Binding-site contacts:
Ligand atom C21 contacts residue PHE237 of chain 30.B at 3.7 Å (hydrophobic).
Ligand atom C8 contacts residue TYR159 of chain 30.B at 3.5 Å (hydrophobic).
Ligand atom C20 contacts residue TYR112 of chain 30.B at 3.4 Å (hydrophobic).
Ligand atom C21 contacts residue TYR112 of chain 30.B at 3.4 Å (hydrophobic).
Ligand atom C3 contacts residue PRO181 of chain 30.B at 3.7 Å (hydrophobic).
Ligand atom C23 contacts residue TYR112 of chain 30.B at 3.3 Å (hydrophobic).
Ligand atom O24 contacts residue TYR112 of chain 30.B at 3.8 Å.
Ligand atom C27 contacts residue ASP236 of chain 30.B at 3.6 Å.
Ligand atom C7 contacts residue TYR159 of chain 30.B at 3.7 Å (hydrophobic).
Ligand atom C1 contacts residue ILE157 of chain 30.B at 3.4 Å (hydrophobic).
Ligand atom N6 contacts residue VAL196 of chain 30.B at 3.8 Å.
Ligand atom C13 contacts residue PHE237 of chain 30.B at 3.7 Å (hydrophobic).
Ligand atom C26 contacts residue THR111 of chain 30.B at 3.6 Å.
Ligand atom C7 contacts residue VAL196 of chain 30.B at 3.5 Å (hydrophobic).
Ligand atom C19 contacts residue PHE237 of chain 30.B at 3.5 Å (hydrophobic).
Ligand atom N4 contacts residue LEU240 of chain 30.B at 3.3 Å.
Ligand atom C3 contacts residue ALA24 of chain 30.D at 3.5 Å (hydrophobic).
Ligand atom C14 contacts residue MET132 of chain 30.B at 3.5 Å (hydrophobic).
Ligand atom C11 contacts residue LEU134 of chain 30.B at 3.8 Å (hydrophobic).
Ligand atom C4 contacts residue ALA24 of chain 30.D at 3.5 Å (hydrophobic).
Ligand atom C1 contacts residue ILE183 of chain 30.B at 3.5 Å (hydrophobic).
Ligand atom C14 contacts residue VAL199 of chain 30.B at 3.8 Å (hydrophobic).
Ligand atom O16 contacts residue MET132 of chain 30.B at 3.6 Å.
Ligand atom O25 contacts residue TYR112 of chain 30.B at 3.4 Å.
Ligand atom C12 contacts residue VAL199 of chain 30.B at 3.7 Å (hydrophobic).
Ligand atom C5 contacts residue ILE194 of chain 30.B at 3.8 Å (hydrophobic).
Ligand atom C23 contacts residue PHE237 of chain 30.B at 3.8 Å (hydrophobic).
Ligand atom O25 contacts residue THR111 of chain 30.B at 3.4 Å (h-bond).
Ligand atom C13 contacts residue MET132 of chain 30.B at 3.8 Å (hydrophobic).
Ligand atom C5 contacts residue TYR159 of chain 30.B at 3.7 Å (hydrophobic).
Ligand atom C26 contacts residue LYS113 of chain 30.B at 3.7 Å.
Ligand atom C3 contacts residue TYR159 of chain 30.B at 3.7 Å (hydrophobic).
Ligand atom C4 contacts residue TYR159 of chain 30.B at 3.7 Å (hydrophobic).
Ligand atom C18 contacts residue PHE237 of chain 30.B at 3.8 Å (hydrophobic).
Ligand atom C10 contacts residue MET132 of chain 30.B at 3.7 Å (hydrophobic).
Ligand atom C4 contacts residue ILE194 of chain 30.B at 3.8 Å (hydrophobic).
Ligand atom N3 contacts residue LEU240 of chain 30.B at 3.4 Å.
Ligand atom C15 contacts residue MET132 of chain 30.B at 3.6 Å (hydrophobic).
Ligand atom C20 contacts residue PHE237 of chain 30.B at 3.4 Å (hydrophobic).
Ligand atom C8 contacts residue VAL196 of chain 30.B at 3.7 Å (hydrophobic).

Sequence of chain 30.B:
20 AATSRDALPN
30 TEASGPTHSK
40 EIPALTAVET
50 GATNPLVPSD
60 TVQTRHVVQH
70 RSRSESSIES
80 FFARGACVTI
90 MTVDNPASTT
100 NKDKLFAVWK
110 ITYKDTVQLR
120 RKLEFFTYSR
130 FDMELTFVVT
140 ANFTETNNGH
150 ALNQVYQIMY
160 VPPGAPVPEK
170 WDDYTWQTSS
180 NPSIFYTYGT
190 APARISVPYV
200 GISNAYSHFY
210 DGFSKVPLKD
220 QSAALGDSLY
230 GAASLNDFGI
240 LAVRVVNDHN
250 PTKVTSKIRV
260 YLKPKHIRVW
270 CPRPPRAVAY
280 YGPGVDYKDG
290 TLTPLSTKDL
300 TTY

Sequence of chain 30.D:
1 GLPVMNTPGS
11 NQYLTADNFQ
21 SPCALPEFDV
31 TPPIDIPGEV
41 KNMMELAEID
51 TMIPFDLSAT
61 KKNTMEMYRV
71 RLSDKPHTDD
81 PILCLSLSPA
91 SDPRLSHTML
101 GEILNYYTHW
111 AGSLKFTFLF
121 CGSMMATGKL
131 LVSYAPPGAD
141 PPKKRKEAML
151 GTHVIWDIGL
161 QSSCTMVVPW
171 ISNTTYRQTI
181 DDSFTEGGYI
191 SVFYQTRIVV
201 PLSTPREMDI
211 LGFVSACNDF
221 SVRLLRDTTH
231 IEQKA

A small-molecule ligand and the protein it binds are described below.
Small molecule (SMILES): CCOC(=O)c1ccc(OCCCCC2CCN(c3ccc(C)nn3)CC2)cc1